Sequence of chain 1.A:
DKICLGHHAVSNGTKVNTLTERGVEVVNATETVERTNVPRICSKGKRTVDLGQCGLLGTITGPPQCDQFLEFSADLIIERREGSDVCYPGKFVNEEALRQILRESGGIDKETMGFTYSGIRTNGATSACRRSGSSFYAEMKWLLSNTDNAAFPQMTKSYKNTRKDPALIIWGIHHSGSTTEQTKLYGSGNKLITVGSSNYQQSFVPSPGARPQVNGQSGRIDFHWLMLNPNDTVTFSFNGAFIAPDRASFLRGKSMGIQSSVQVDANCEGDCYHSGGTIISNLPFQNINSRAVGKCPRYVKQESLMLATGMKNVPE

The small molecule below binds the protein below.
Small molecule (SMILES): CC(=O)N[C@H]1[C@H]([C@H](O)[C@H](O)CO)O[C@@](OC[C@H]2O[C@@H](O)[C@H](O)[C@@H](O)[C@H]2O)(C(=O)O)C[C@@H]1O

Binding-site contacts:
Ligand atom C9 contacts residue TRP142 of chain 1.A at 4.0 Å (hydrophobic).
Ligand atom C10 contacts residue LEU185 of chain 1.A at 4.1 Å (hydrophobic).
Ligand atom C4 contacts residue ALA125 of chain 1.A at 3.2 Å (hydrophobic).
Ligand atom O4 contacts residue ALA125 of chain 1.A at 3.4 Å (h-bond).
Ligand atom O7 contacts residue GLU181 of chain 1.A at 3.6 Å (salt-bridge).
Ligand atom C1 contacts residue THR126 of chain 1.A at 3.5 Å.
Ligand atom C9 contacts residue HIS174 of chain 1.A at 3.5 Å.
Ligand atom C1 contacts residue SER127 of chain 1.A at 3.8 Å.
Ligand atom C1 contacts residue SER127 of chain 1.A at 3.7 Å.
Ligand atom C8 contacts residue TRP142 of chain 1.A at 4.2 Å (hydrophobic).
Ligand atom C11 contacts residue TRP142 of chain 1.A at 3.9 Å (hydrophobic).
Ligand atom C5 contacts residue ALA125 of chain 1.A at 3.6 Å (hydrophobic).
Ligand atom C8 contacts residue GLN217 of chain 1.A at 4.1 Å.
Ligand atom C8 contacts residue TYR88 of chain 1.A at 4.2 Å (hydrophobic).
Ligand atom O1A contacts residue THR126 of chain 1.A at 3.7 Å.
Ligand atom O5 contacts residue SER127 of chain 1.A at 4.1 Å.
Ligand atom C3 contacts residue GLY216 of chain 1.A at 4.1 Å.
Ligand atom C11 contacts residue GLY124 of chain 1.A at 3.6 Å.
Ligand atom C1 contacts residue GLN217 of chain 1.A at 3.7 Å.
Ligand atom O1B contacts residue GLN217 of chain 1.A at 3.1 Å (h-bond).
Ligand atom C6 contacts residue ALA125 of chain 1.A at 4.1 Å (hydrophobic).
Ligand atom O1A contacts residue SER127 of chain 1.A at 3.1 Å (h-bond).
Ligand atom O7 contacts residue LEU185 of chain 1.A at 3.9 Å.
Ligand atom C9 contacts residue TYR88 of chain 1.A at 3.5 Å (hydrophobic).
Ligand atom C5 contacts residue GLN217 of chain 1.A at 3.9 Å.
Ligand atom O1A contacts residue GLN217 of chain 1.A at 3.8 Å.
Ligand atom O9 contacts residue TYR88 of chain 1.A at 2.9 Å (h-bond).
Ligand atom C7 contacts residue TRP142 of chain 1.A at 3.9 Å (hydrophobic).
Ligand atom C11 contacts residue LEU144 of chain 1.A at 3.7 Å (hydrophobic).
Ligand atom N5 contacts residue ALA125 of chain 1.A at 2.9 Å (h-bond).
Ligand atom O1B contacts residue SER127 of chain 1.A at 3.9 Å.
Ligand atom O8 contacts residue TRP142 of chain 1.A at 4.0 Å.
Ligand atom O8 contacts residue TYR88 of chain 1.A at 3.4 Å.
Ligand atom O1B contacts residue THR126 of chain 1.A at 2.6 Å (h-bond).
Ligand atom O10 contacts residue LEU185 of chain 1.A at 3.1 Å.
Ligand atom O8 contacts residue GLN217 of chain 1.A at 2.9 Å (h-bond).
Ligand atom C11 contacts residue ALA125 of chain 1.A at 3.9 Å (hydrophobic).
Ligand atom O1 contacts residue SER127 of chain 1.A at 3.9 Å.
Ligand atom O9 contacts residue HIS174 of chain 1.A at 3.5 Å (h-bond).
Ligand atom C10 contacts residue ALA125 of chain 1.A at 3.9 Å (hydrophobic).